Sequence of chain 1.C:
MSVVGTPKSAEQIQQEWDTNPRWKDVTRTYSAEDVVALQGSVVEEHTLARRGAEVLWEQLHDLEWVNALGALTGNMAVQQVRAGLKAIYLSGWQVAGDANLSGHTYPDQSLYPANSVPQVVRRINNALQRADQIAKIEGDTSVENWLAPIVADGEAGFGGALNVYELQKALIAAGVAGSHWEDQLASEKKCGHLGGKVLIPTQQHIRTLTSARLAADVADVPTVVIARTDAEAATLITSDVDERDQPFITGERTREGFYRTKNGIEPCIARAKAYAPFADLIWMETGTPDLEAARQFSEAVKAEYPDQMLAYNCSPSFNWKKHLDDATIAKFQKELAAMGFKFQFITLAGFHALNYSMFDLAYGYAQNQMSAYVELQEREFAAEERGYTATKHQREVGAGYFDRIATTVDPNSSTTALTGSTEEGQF

Sequence of chain 1.D:
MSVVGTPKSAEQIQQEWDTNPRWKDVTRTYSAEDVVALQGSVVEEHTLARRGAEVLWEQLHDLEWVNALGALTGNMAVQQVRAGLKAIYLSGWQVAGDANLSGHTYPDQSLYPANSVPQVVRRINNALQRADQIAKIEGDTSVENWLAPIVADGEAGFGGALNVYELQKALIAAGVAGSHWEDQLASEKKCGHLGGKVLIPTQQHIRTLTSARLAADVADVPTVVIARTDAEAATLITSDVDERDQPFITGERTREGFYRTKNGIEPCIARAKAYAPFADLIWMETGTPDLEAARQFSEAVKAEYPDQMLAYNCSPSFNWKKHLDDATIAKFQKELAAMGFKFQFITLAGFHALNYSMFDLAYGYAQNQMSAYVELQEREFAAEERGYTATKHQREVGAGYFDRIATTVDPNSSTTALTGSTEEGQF

Binding-site contacts:
Ligand atom C06 contacts residue GLV1 of chain 1.FA at 3.6 Å.
Ligand atom O07 contacts residue GLU285 of chain 1.D at 3.4 Å (salt-bridge).
Ligand atom O08 contacts residue HIS193 of chain 1.D at 3.3 Å (h-bond).
Ligand atom O03 contacts residue HIS193 of chain 1.D at 3.7 Å.
Ligand atom O08 contacts residue CYS191 of chain 1.D at 3.7 Å.
Ligand atom O08 contacts residue ASN313 of chain 1.D at 3.3 Å (h-bond).
Ligand atom C04 contacts residue TRP93 of chain 1.D at 3.6 Å (hydrophobic).
Ligand atom O07 contacts residue GLV1 of chain 1.FA at 3.6 Å.
Ligand atom O08 contacts residue GLU285 of chain 1.D at 2.7 Å (salt-bridge).
Ligand atom O03 contacts residue SER315 of chain 1.D at 2.8 Å (h-bond).
Ligand atom C02 contacts residue HIS193 of chain 1.D at 3.4 Å.
Ligand atom O07 contacts residue GLY192 of chain 1.D at 2.8 Å (h-bond).
Ligand atom O03 contacts residue ASN313 of chain 1.D at 3.3 Å (h-bond).
Ligand atom O07 contacts residue ARG228 of chain 1.D at 2.9 Å (salt-bridge).
Ligand atom C06 contacts residue ARG228 of chain 1.D at 3.8 Å.
Ligand atom C05 contacts residue CYS191 of chain 1.D at 3.1 Å (hydrophobic).
Ligand atom O09 contacts residue GLV1 of chain 1.FA at 3.0 Å (h-bond).
Ligand atom C06 contacts residue GLU285 of chain 1.D at 3.4 Å.
Ligand atom C02 contacts residue SER315 of chain 1.D at 3.4 Å.
Ligand atom O07 contacts residue CYS191 of chain 1.D at 3.5 Å.
Ligand atom O01 contacts residue SER315 of chain 1.D at 3.4 Å (h-bond).
Ligand atom C02 contacts residue CYS191 of chain 1.D at 3.6 Å (hydrophobic).
Ligand atom C06 contacts residue CYS191 of chain 1.D at 3.3 Å (hydrophobic).
Ligand atom O08 contacts residue GLY192 of chain 1.D at 3.7 Å.
Ligand atom O07 contacts residue ASP108 of chain 1.D at 4.0 Å.
Ligand atom C02 contacts residue SER317 of chain 1.D at 3.4 Å.
Ligand atom O01 contacts residue CYS191 of chain 1.D at 3.1 Å (h-bond).
Ligand atom O09 contacts residue TRP93 of chain 1.D at 4.1 Å.
Ligand atom O01 contacts residue SER317 of chain 1.D at 2.5 Å (h-bond).
Ligand atom C05 contacts residue GLV1 of chain 1.FA at 3.5 Å.
Ligand atom O09 contacts residue LEU348 of chain 1.D at 3.9 Å.
Ligand atom C04 contacts residue CYS191 of chain 1.D at 3.2 Å (hydrophobic).
Ligand atom C05 contacts residue TRP93 of chain 1.D at 3.9 Å (hydrophobic).
Ligand atom O03 contacts residue THR347 of chain 1.D at 2.8 Å (h-bond).
Ligand atom O01 contacts residue HIS193 of chain 1.D at 2.8 Å (h-bond).
Ligand atom O09 contacts residue THR347 of chain 1.D at 3.4 Å (h-bond).
Ligand atom O03 contacts residue SER317 of chain 1.D at 4.0 Å.
Ligand atom C06 contacts residue GLY192 of chain 1.D at 3.4 Å.
Ligand atom C02 contacts residue THR347 of chain 1.D at 3.8 Å.
Ligand atom C05 contacts residue ASP108 of chain 1.D at 3.8 Å.

This small molecule binds to this protein.
Small molecule (SMILES): O=C(O)[C@H]1O[C@H]1C(=O)O